Binding-site contacts:
Ligand atom C1 contacts residue ASN176 of chain 1.B at 1.4 Å.
Ligand atom O5 contacts residue ASN176 of chain 1.B at 2.2 Å (h-bond).
Ligand atom C4 contacts residue ASN176 of chain 1.B at 4.1 Å.
Ligand atom C8 contacts residue ASN176 of chain 1.B at 4.3 Å.
Ligand atom O7 contacts residue ARG45 of chain 1.B at 4.2 Å.
Ligand atom C5 contacts residue ARG45 of chain 1.B at 4.3 Å.
Ligand atom O6 contacts residue ARG129 of chain 1.B at 4.5 Å.
Ligand atom O5 contacts residue ARG45 of chain 1.B at 3.6 Å.
Ligand atom C1 contacts residue ARG45 of chain 1.B at 4.4 Å.
Ligand atom C2 contacts residue ASN176 of chain 1.B at 2.5 Å.
Ligand atom C6 contacts residue ARG45 of chain 1.B at 4.0 Å.
Ligand atom C4 contacts residue ARG129 of chain 1.B at 4.4 Å.
Ligand atom N2 contacts residue ASN176 of chain 1.B at 3.0 Å (h-bond).
Ligand atom O6 contacts residue THR72 of chain 1.B at 3.6 Å.
Ligand atom C5 contacts residue ASN176 of chain 1.B at 3.5 Å.
Ligand atom C3 contacts residue ASN176 of chain 1.B at 3.8 Å.
Ligand atom O7 contacts residue ASN176 of chain 1.B at 2.5 Å (h-bond).
Ligand atom C6 contacts residue THR72 of chain 1.B at 3.8 Å.
Ligand atom C7 contacts residue ASN176 of chain 1.B at 3.0 Å.
Ligand atom C4 contacts residue SO41 of chain 1.S at 4.2 Å.
Ligand atom O3 contacts residue SO41 of chain 1.S at 2.7 Å (h-bond).
Ligand atom O4 contacts residue ARG129 of chain 1.B at 3.9 Å.
Ligand atom C3 contacts residue SO41 of chain 1.S at 3.7 Å.
Ligand atom O4 contacts residue SO41 of chain 1.S at 3.6 Å (h-bond).

Sequence of chain 1.B:
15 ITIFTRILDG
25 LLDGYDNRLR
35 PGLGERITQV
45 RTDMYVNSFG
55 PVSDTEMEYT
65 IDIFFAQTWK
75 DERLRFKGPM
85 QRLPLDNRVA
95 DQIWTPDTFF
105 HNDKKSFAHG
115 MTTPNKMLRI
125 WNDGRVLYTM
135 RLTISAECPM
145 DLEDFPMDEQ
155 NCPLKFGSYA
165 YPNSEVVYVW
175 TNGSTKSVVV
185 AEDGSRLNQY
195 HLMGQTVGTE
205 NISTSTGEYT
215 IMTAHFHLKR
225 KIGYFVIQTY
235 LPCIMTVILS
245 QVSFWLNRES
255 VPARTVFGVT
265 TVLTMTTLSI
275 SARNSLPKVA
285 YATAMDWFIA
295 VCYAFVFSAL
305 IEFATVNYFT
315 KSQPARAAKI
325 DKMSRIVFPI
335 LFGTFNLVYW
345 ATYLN

This small molecule binds to this protein.
Small molecule (SMILES): CC(=O)N[C@@H]1[C@@H](O)[C@H](O)[C@@H](CO)O[C@H]1O